Binding-site contacts:
Ligand atom N2 contacts residue TYR28 of chain 1.C at 4.0 Å.
Ligand atom N2 contacts residue ASN61 of chain 1.C at 2.9 Å (h-bond).
Ligand atom C5 contacts residue TYR28 of chain 1.C at 4.5 Å (hydrophobic).
Ligand atom C3 contacts residue TYR28 of chain 1.C at 4.4 Å (hydrophobic).
Ligand atom C7 contacts residue ASN61 of chain 1.C at 3.3 Å.
Ligand atom C2 contacts residue ASN61 of chain 1.C at 2.5 Å.
Ligand atom C4 contacts residue ASN61 of chain 1.C at 4.2 Å.
Ligand atom C1 contacts residue ASN61 of chain 1.C at 1.4 Å.
Ligand atom C3 contacts residue ASN61 of chain 1.C at 3.8 Å.
Ligand atom C8 contacts residue ASN61 of chain 1.C at 3.9 Å.
Ligand atom O5 contacts residue ASN61 of chain 1.C at 2.4 Å (h-bond).
Ligand atom C5 contacts residue ASN61 of chain 1.C at 3.7 Å.
Ligand atom O7 contacts residue ASN61 of chain 1.C at 3.3 Å (h-bond).
Ligand atom C8 contacts residue THR29 of chain 1.C at 3.8 Å.
Ligand atom C1 contacts residue TYR28 of chain 1.C at 4.3 Å (hydrophobic).

Sequence of chain 1.C:
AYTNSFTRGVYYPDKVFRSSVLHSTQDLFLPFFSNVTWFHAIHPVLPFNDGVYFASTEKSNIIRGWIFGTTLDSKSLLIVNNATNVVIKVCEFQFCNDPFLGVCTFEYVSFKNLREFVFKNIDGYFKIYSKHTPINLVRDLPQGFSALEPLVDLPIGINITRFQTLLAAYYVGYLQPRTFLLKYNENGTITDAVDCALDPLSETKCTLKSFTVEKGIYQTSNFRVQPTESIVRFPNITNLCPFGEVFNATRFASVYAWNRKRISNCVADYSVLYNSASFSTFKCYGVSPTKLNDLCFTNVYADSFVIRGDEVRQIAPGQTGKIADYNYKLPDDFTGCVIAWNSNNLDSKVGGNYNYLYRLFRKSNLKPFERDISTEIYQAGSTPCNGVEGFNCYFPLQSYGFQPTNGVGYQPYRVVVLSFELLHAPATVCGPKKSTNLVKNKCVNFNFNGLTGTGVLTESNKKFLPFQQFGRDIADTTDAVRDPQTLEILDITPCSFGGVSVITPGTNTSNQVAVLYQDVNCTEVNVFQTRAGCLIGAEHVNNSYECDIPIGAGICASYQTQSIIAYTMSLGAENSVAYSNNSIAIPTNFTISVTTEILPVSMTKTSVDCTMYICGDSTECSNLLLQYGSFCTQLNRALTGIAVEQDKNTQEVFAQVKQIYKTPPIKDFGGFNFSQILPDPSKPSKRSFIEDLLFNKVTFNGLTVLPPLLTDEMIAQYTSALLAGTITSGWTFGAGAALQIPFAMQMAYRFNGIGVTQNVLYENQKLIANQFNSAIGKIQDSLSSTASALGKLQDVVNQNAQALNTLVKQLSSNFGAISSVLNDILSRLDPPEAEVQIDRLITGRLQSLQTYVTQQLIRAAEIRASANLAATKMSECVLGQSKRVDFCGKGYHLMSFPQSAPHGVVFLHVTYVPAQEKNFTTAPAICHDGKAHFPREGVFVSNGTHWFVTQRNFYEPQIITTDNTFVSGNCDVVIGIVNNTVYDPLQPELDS

The protein below binds the small molecule below.
Small molecule (SMILES): CC(=O)N[C@@H]1[C@@H](O)[C@H](O)[C@@H](CO)O[C@H]1O